Sequence of chain 1.B:
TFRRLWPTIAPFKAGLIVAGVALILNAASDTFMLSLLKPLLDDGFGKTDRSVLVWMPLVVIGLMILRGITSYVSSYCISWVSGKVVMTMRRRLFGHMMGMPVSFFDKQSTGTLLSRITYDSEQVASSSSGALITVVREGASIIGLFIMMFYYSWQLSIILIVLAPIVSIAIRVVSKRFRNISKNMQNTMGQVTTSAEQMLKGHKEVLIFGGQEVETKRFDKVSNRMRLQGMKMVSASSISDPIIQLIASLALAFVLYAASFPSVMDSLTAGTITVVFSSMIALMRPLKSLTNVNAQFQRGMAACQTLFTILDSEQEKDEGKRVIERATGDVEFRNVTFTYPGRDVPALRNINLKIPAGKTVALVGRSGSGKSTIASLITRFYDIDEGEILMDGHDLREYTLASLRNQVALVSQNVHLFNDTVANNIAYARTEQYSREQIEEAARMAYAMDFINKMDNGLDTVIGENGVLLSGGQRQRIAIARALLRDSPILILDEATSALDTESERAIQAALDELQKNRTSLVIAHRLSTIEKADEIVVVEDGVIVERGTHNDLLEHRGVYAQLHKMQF

Binding-site contacts:
Ligand atom C24 contacts residue GLU578 of chain 1.B at 3.9 Å.
Ligand atom N2 contacts residue GLU49 of chain 1.C at 3.9 Å.
Ligand atom O10 contacts residue GLU578 of chain 1.B at 3.5 Å.
Ligand atom C10 contacts residue GD1 of chain 1.G at 2.8 Å.
Ligand atom C20 contacts residue GD1 of chain 1.G at 3.2 Å.
Ligand atom C17 contacts residue GD1 of chain 1.G at 3.5 Å.
Ligand atom C6 contacts residue SER65 of chain 1.C at 3.6 Å.
Ligand atom C16 contacts residue GD1 of chain 1.G at 3.5 Å.
Ligand atom C24 contacts residue GD1 of chain 1.G at 3.3 Å.
Ligand atom C23 contacts residue GD1 of chain 1.G at 3.5 Å.
Ligand atom O2 contacts residue CYS63 of chain 1.C at 3.5 Å (h-bond).
Ligand atom C18 contacts residue GD1 of chain 1.G at 3.5 Å.
Ligand atom O6 contacts residue GD1 of chain 1.G at 2.2 Å.
Ligand atom C7 contacts residue CYS63 of chain 1.C at 4.0 Å (hydrophobic).
Ligand atom O8 contacts residue GD1 of chain 1.G at 2.3 Å.
Ligand atom C25 contacts residue GD1 of chain 1.G at 2.9 Å.
Ligand atom C8 contacts residue GLU49 of chain 1.C at 3.9 Å.
Ligand atom C13 contacts residue GD1 of chain 1.G at 3.5 Å.
Ligand atom O5 contacts residue GD1 of chain 1.G at 3.1 Å.
Ligand atom C4 contacts residue CYS63 of chain 1.C at 1.8 Å (hydrophobic).
Ligand atom N3 contacts residue GD1 of chain 1.G at 3.8 Å.
Ligand atom O7 contacts residue GD1 of chain 1.G at 3.5 Å.
Ligand atom O4 contacts residue GD1 of chain 1.G at 2.3 Å.
Ligand atom O10 contacts residue GD1 of chain 1.G at 3.8 Å.
Ligand atom N5 contacts residue GD1 of chain 1.G at 2.6 Å.
Ligand atom N7 contacts residue GD1 of chain 1.G at 2.6 Å.
Ligand atom O9 contacts residue GD1 of chain 1.G at 2.3 Å.
Ligand atom C5 contacts residue CYS63 of chain 1.C at 3.0 Å (hydrophobic).
Ligand atom C6 contacts residue CYS63 of chain 1.C at 2.9 Å (hydrophobic).
Ligand atom C12 contacts residue GD1 of chain 1.G at 3.5 Å.
Ligand atom C15 contacts residue GD1 of chain 1.G at 2.5 Å.
Ligand atom O9 contacts residue GLU578 of chain 1.B at 4.0 Å.
Ligand atom C14 contacts residue GD1 of chain 1.G at 3.1 Å.
Ligand atom C22 contacts residue GD1 of chain 1.G at 3.5 Å.
Ligand atom N6 contacts residue GD1 of chain 1.G at 2.6 Å.
Ligand atom N4 contacts residue GD1 of chain 1.G at 2.6 Å.
Ligand atom C19 contacts residue GD1 of chain 1.G at 3.5 Å.
Ligand atom C25 contacts residue GLU578 of chain 1.B at 3.8 Å.
Ligand atom C11 contacts residue GD1 of chain 1.G at 3.2 Å.
Ligand atom C21 contacts residue GD1 of chain 1.G at 2.7 Å.

Sequence of chain 1.C:
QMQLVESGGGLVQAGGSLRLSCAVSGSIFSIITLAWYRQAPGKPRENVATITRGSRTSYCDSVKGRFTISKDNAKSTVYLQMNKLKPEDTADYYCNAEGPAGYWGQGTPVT

The small molecule below binds the protein below.
Small molecule (SMILES): O=C1C[N@@]2CC[N@@](CC[N@]3CC[N@@](CC2)CC(=O)OO/C(=N\CCN2C(=O)CCC2=O)C3)CC(=O)OO1